Sequence of chain 1.C:
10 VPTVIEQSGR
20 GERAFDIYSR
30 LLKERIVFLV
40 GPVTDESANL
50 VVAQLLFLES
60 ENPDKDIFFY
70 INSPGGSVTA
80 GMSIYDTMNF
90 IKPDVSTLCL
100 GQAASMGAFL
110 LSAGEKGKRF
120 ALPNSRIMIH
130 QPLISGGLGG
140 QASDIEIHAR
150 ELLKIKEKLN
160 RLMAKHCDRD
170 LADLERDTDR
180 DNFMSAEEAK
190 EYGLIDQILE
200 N

Binding-site contacts:
Ligand atom C contacts residue TYR69 of chain 1.D at 3.7 Å (hydrophobic).
Ligand atom O contacts residue PHE89 of chain 1.C at 3.7 Å.
Ligand atom CA contacts residue PHE89 of chain 1.C at 3.5 Å (hydrophobic).
Ligand atom C2 contacts residue TYR69 of chain 1.D at 3.5 Å (hydrophobic).
Ligand atom N contacts residue PHE67 of chain 1.D at 3.8 Å.
Ligand atom C2 contacts residue LEU55 of chain 1.C at 3.8 Å (hydrophobic).
Ligand atom CG contacts residue LEU97 of chain 1.D at 3.8 Å (hydrophobic).
Ligand atom CB contacts residue SER95 of chain 1.D at 3.9 Å.
Ligand atom CA contacts residue PHE67 of chain 1.D at 3.6 Å (hydrophobic).
Ligand atom O contacts residue PHE67 of chain 1.D at 3.9 Å.
Ligand atom CB contacts residue PHE67 of chain 1.D at 3.4 Å (hydrophobic).
Ligand atom C1 contacts residue LEU55 of chain 1.C at 3.8 Å (hydrophobic).
Ligand atom CZ contacts residue LEU121 of chain 1.D at 3.8 Å (hydrophobic).
Ligand atom CD1 contacts residue PHE89 of chain 1.C at 3.5 Å (hydrophobic).
Ligand atom N contacts residue TYR69 of chain 1.D at 3.1 Å (h-bond).
Ligand atom CE1 contacts residue THR86 of chain 1.C at 3.9 Å.
Ligand atom C contacts residue PHE89 of chain 1.C at 3.7 Å (hydrophobic).
Ligand atom CZ contacts residue THR86 of chain 1.C at 3.5 Å.
Ligand atom C4 contacts residue ILE35 of chain 1.D at 3.7 Å (hydrophobic).
Ligand atom CE contacts residue GLU33 of chain 1.D at 3.7 Å.
Ligand atom CM contacts residue LEU198 of chain 1.D at 3.6 Å (hydrophobic).
Ligand atom CE2 contacts residue LEU55 of chain 1.C at 3.9 Å (hydrophobic).
Ligand atom CB contacts residue PHE67 of chain 1.D at 3.8 Å (hydrophobic).
Ligand atom O contacts residue PHE67 of chain 1.D at 3.9 Å.
Ligand atom C6 contacts residue LEU30 of chain 1.D at 3.3 Å (hydrophobic).
Ligand atom C7 contacts residue PHE56 of chain 1.C at 3.8 Å (hydrophobic).
Ligand atom C contacts residue PHE67 of chain 1.D at 3.5 Å (hydrophobic).
Ligand atom CD2 contacts residue LEU97 of chain 1.D at 3.5 Å (hydrophobic).
Ligand atom O contacts residue TYR69 of chain 1.D at 2.6 Å (h-bond).
Ligand atom CA contacts residue PHE67 of chain 1.D at 3.5 Å (hydrophobic).
Ligand atom C8 contacts residue ARG29 of chain 1.D at 3.8 Å.
Ligand atom C1 contacts residue TYR69 of chain 1.D at 3.8 Å (hydrophobic).
Ligand atom CD contacts residue TYR69 of chain 1.D at 3.6 Å (hydrophobic).
Ligand atom CE2 contacts residue TYR69 of chain 1.D at 3.6 Å (hydrophobic).
Ligand atom N contacts residue PHE89 of chain 1.C at 3.5 Å.
Ligand atom C7 contacts residue SER59 of chain 1.C at 3.1 Å.
Ligand atom CB contacts residue LEU97 of chain 1.D at 3.6 Å (hydrophobic).
Ligand atom C7 contacts residue LEU30 of chain 1.D at 3.7 Å (hydrophobic).
Ligand atom CD2 contacts residue TYR69 of chain 1.D at 3.4 Å (hydrophobic).
Ligand atom C8 contacts residue SER59 of chain 1.C at 3.5 Å.

Sequence of chain 1.D:
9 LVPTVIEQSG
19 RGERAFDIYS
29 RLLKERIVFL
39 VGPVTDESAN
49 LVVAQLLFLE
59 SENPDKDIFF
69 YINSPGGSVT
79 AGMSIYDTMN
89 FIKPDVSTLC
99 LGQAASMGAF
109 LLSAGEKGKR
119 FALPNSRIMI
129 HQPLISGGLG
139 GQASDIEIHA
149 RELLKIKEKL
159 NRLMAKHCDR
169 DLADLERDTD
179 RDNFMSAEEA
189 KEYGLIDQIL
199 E

The small molecule below binds the protein below.
Small molecule (SMILES): C/C=C/C=C/C=C/C(=O)N[C@@H](Cc1ccccc1)C(=O)N[C@H]1COC(=O)[C@@H]2C[C@@H](C)CN2C(=O)[C@H](C)NC(=O)[C@H](C)N(C)C(=O)[C@@H]2CCCN2C1=O